Binding-site contacts:
Ligand atom C3 contacts residue ASN12 of chain 4.A at 3.7 Å.
Ligand atom C6 contacts residue ALA10 of chain 4.A at 4.5 Å (hydrophobic).
Ligand atom C2 contacts residue ASN12 of chain 4.A at 2.3 Å.
Ligand atom C4 contacts residue ASN12 of chain 4.A at 4.1 Å.
Ligand atom O5 contacts residue ALA10 of chain 4.A at 3.5 Å.
Ligand atom C7 contacts residue ASN12 of chain 4.A at 3.5 Å.
Ligand atom C5 contacts residue ASN12 of chain 4.A at 3.6 Å.
Ligand atom N2 contacts residue ASN12 of chain 4.A at 2.9 Å (h-bond).
Ligand atom C1 contacts residue ASN12 of chain 4.A at 1.4 Å.
Ligand atom C1 contacts residue ALA10 of chain 4.A at 4.1 Å (hydrophobic).
Ligand atom O5 contacts residue ASN12 of chain 4.A at 2.3 Å (h-bond).
Ligand atom O7 contacts residue ASN12 of chain 4.A at 3.6 Å (h-bond).

Sequence of chain 4.A:
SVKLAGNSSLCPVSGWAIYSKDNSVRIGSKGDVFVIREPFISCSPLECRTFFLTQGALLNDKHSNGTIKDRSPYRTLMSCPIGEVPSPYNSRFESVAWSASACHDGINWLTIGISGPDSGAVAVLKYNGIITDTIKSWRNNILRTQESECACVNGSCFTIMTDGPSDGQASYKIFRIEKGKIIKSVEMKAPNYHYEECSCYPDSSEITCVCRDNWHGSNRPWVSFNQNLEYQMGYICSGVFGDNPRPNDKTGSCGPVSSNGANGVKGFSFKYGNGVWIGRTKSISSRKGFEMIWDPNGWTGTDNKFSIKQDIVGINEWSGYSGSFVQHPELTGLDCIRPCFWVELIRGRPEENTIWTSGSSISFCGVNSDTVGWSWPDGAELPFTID

A small-molecule ligand and the protein it binds are described below.
Small molecule (SMILES): CC(=O)N[C@@H]1[C@@H](O)[C@H](O)[C@@H](CO)O[C@H]1O